Sequence of chain 20.A:
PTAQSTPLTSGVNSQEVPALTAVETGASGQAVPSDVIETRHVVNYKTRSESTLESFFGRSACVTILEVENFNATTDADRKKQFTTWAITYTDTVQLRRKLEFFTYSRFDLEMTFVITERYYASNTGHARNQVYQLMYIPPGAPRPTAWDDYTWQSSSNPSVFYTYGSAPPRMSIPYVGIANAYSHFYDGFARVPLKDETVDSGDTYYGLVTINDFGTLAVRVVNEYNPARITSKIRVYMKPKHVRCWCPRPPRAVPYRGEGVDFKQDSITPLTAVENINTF

Sequence of chain 16.A:
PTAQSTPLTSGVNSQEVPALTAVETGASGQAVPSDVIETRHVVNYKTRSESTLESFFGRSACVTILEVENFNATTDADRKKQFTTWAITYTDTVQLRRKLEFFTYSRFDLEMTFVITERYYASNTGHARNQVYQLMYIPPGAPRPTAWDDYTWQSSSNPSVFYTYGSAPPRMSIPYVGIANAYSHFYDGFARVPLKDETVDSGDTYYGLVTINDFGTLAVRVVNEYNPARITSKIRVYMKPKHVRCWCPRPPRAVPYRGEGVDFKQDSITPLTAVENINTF

Binding-site contacts:
Ligand atom C1 contacts residue PRO252 of chain 20.A at 4.1 Å (hydrophobic).
Ligand atom C1 contacts residue ALA146 of chain 16.A at 4.0 Å (hydrophobic).
Ligand atom O1A contacts residue SER147 of chain 16.A at 3.1 Å (h-bond).
Ligand atom C4 contacts residue PRO252 of chain 20.A at 4.3 Å (hydrophobic).
Ligand atom N5 contacts residue TYR145 of chain 16.A at 2.6 Å (h-bond).
Ligand atom C3 contacts residue PRO252 of chain 20.A at 4.3 Å (hydrophobic).
Ligand atom N5 contacts residue TYR250 of chain 20.A at 3.9 Å.
Ligand atom C5 contacts residue TYR145 of chain 16.A at 3.4 Å (hydrophobic).
Ligand atom O4 contacts residue TYR145 of chain 16.A at 4.1 Å.
Ligand atom C6 contacts residue TYR145 of chain 16.A at 3.4 Å (hydrophobic).
Ligand atom O10 contacts residue ASN96 of chain 20.A at 4.3 Å.
Ligand atom C4 contacts residue TYR145 of chain 16.A at 3.6 Å (hydrophobic).
Ligand atom C11 contacts residue ARG143 of chain 16.A at 3.9 Å.
Ligand atom C1 contacts residue SER147 of chain 16.A at 3.6 Å.
Ligand atom O1B contacts residue PRO252 of chain 20.A at 3.4 Å.
Ligand atom C10 contacts residue TYR145 of chain 16.A at 3.6 Å (hydrophobic).
Ligand atom O4 contacts residue ASN251 of chain 20.A at 4.3 Å.
Ligand atom C11 contacts residue TYR145 of chain 16.A at 3.8 Å (hydrophobic).
Ligand atom O1A contacts residue ASN148 of chain 16.A at 4.5 Å.
Ligand atom C4 contacts residue TYR250 of chain 20.A at 4.3 Å (hydrophobic).
Ligand atom C7 contacts residue TYR145 of chain 16.A at 3.9 Å (hydrophobic).
Ligand atom O4 contacts residue TYR250 of chain 20.A at 3.0 Å.
Ligand atom O9 contacts residue TYR145 of chain 16.A at 4.3 Å.
Ligand atom O1B contacts residue ALA146 of chain 16.A at 4.3 Å.
Ligand atom C9 contacts residue TYR145 of chain 16.A at 4.2 Å (hydrophobic).
Ligand atom C11 contacts residue TYR250 of chain 20.A at 3.1 Å (hydrophobic).
Ligand atom O1B contacts residue SER147 of chain 16.A at 2.6 Å (h-bond).
Ligand atom C6 contacts residue ALA146 of chain 16.A at 4.3 Å (hydrophobic).
Ligand atom O10 contacts residue TYR250 of chain 20.A at 2.3 Å (h-bond).
Ligand atom C10 contacts residue TYR250 of chain 20.A at 2.9 Å (hydrophobic).
Ligand atom O1A contacts residue ALA146 of chain 16.A at 3.2 Å.
Ligand atom C8 contacts residue ALA146 of chain 16.A at 4.4 Å (hydrophobic).
Ligand atom O8 contacts residue ALA146 of chain 16.A at 3.4 Å.
Ligand atom O4 contacts residue PRO252 of chain 20.A at 4.0 Å.

The protein below binds the small molecule below.
Small molecule (SMILES): CCCCO[C@]1(C(=O)O)C[C@H](O)[C@@H](NC(C)=O)[C@H]([C@H](O)[C@H](O)CO)O1